This protein binds this small molecule.
Small molecule (SMILES): CC(=O)N[C@@H]1[C@@H](O)[C@H](O)[C@@H](CO)O[C@H]1O

Sequence of chain 1.A:
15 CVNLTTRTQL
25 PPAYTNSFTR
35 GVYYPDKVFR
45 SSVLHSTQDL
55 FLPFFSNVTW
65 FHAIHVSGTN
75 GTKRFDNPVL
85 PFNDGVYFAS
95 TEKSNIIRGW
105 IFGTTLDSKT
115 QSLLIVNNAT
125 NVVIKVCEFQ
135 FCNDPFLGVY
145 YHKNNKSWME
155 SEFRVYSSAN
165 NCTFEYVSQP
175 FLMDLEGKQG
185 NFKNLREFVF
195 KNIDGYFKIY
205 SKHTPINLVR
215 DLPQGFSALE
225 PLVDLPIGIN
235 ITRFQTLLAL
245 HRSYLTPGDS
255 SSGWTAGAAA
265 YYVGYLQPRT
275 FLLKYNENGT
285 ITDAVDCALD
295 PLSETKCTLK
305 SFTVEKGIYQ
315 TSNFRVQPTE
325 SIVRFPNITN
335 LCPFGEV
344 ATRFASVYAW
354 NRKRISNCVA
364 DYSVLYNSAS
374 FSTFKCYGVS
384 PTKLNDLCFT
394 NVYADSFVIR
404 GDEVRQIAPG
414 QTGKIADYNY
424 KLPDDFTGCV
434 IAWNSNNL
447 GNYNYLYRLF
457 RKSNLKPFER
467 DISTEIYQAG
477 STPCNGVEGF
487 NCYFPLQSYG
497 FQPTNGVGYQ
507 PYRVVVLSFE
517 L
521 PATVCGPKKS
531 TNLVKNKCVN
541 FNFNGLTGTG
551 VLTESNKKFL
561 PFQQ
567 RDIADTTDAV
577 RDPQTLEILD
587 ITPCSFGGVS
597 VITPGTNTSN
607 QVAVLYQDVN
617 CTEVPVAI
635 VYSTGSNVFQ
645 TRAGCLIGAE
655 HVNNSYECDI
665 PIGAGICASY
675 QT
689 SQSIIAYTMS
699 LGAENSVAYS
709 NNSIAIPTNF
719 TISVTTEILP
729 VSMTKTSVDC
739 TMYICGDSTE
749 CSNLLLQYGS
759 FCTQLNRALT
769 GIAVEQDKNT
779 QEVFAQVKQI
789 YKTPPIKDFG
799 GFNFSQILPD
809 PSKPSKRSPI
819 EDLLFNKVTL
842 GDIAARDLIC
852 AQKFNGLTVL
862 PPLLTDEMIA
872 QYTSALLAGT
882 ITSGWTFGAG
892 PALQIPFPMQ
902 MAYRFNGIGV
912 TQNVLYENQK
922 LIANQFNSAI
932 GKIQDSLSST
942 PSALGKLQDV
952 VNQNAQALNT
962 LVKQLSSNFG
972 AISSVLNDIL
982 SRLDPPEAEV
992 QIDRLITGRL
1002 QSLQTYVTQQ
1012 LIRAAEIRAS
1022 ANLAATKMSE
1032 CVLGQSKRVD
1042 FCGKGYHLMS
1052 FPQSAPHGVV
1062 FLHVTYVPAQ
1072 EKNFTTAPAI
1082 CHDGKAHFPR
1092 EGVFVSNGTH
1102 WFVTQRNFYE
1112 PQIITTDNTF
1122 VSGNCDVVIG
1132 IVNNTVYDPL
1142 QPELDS

Binding-site contacts:
Ligand atom C1 contacts residue ASP796 of chain 1.D at 3.9 Å.
Ligand atom C7 contacts residue ASP796 of chain 1.D at 3.1 Å.
Ligand atom O6 contacts residue ILE1130 of chain 1.A at 3.5 Å.
Ligand atom C2 contacts residue ASP796 of chain 1.D at 3.9 Å.
Ligand atom C7 contacts residue ASN709 of chain 1.A at 3.4 Å.
Ligand atom C3 contacts residue ASN709 of chain 1.A at 3.8 Å.
Ligand atom C8 contacts residue SER708 of chain 1.A at 3.8 Å.
Ligand atom O7 contacts residue SER708 of chain 1.A at 4.3 Å.
Ligand atom C4 contacts residue ASN709 of chain 1.A at 4.3 Å.
Ligand atom C6 contacts residue ILE1130 of chain 1.A at 4.2 Å (hydrophobic).
Ligand atom C8 contacts residue ASP796 of chain 1.D at 4.5 Å.
Ligand atom O7 contacts residue ASN709 of chain 1.A at 4.3 Å.
Ligand atom C7 contacts residue SER708 of chain 1.A at 4.3 Å.
Ligand atom C8 contacts residue ASN709 of chain 1.A at 3.3 Å.
Ligand atom C5 contacts residue ASN709 of chain 1.A at 3.6 Å.
Ligand atom O5 contacts residue ASN709 of chain 1.A at 2.4 Å (h-bond).
Ligand atom N2 contacts residue ASN709 of chain 1.A at 2.9 Å (h-bond).
Ligand atom C1 contacts residue ASN709 of chain 1.A at 1.4 Å.
Ligand atom N2 contacts residue ASP796 of chain 1.D at 2.7 Å (salt-bridge).
Ligand atom O7 contacts residue ASP796 of chain 1.D at 2.9 Å (salt-bridge).
Ligand atom C2 contacts residue ASN709 of chain 1.A at 2.5 Å.

Sequence of chain 1.D:
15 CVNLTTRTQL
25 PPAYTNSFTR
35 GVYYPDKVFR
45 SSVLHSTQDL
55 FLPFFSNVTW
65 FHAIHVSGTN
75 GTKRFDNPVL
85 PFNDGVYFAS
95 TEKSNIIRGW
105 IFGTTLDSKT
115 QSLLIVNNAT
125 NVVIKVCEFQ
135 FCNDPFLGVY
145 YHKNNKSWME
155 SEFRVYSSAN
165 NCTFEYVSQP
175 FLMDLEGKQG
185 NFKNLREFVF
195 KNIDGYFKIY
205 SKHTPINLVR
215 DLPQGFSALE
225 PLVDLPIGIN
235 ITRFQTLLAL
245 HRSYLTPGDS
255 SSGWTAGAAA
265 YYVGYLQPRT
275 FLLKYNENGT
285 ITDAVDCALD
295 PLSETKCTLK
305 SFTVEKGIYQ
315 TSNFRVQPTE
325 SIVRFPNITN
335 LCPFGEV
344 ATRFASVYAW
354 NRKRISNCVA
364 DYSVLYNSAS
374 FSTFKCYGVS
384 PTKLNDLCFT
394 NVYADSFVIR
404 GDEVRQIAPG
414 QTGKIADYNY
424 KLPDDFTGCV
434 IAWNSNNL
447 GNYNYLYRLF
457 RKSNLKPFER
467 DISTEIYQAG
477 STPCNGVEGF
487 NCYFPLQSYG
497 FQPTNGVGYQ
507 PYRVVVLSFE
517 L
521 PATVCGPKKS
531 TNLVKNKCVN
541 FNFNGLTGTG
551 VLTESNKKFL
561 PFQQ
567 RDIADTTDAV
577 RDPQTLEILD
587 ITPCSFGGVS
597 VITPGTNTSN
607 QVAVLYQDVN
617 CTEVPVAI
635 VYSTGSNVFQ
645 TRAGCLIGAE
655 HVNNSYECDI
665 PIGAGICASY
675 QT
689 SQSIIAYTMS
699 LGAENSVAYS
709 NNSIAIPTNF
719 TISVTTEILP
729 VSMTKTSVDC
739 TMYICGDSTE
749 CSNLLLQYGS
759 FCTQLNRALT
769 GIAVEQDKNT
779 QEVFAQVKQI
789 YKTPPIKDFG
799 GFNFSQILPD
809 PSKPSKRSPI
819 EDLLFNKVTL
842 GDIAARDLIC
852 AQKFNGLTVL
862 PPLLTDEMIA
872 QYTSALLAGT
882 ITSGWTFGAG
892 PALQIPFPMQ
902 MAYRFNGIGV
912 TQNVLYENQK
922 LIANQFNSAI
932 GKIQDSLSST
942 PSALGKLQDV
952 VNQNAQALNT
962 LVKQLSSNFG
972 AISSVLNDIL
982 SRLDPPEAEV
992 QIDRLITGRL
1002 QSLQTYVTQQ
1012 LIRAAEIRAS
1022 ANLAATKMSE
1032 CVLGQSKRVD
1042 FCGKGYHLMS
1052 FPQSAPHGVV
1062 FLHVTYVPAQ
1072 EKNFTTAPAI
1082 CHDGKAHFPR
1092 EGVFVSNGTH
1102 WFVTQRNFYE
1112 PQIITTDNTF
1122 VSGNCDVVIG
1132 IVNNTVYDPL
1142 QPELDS